A protein and the small-molecule ligand that binds it are described below.
Small molecule (SMILES): N[C@H](CC=O)C(=O)O

Sequence of chain 1.B:
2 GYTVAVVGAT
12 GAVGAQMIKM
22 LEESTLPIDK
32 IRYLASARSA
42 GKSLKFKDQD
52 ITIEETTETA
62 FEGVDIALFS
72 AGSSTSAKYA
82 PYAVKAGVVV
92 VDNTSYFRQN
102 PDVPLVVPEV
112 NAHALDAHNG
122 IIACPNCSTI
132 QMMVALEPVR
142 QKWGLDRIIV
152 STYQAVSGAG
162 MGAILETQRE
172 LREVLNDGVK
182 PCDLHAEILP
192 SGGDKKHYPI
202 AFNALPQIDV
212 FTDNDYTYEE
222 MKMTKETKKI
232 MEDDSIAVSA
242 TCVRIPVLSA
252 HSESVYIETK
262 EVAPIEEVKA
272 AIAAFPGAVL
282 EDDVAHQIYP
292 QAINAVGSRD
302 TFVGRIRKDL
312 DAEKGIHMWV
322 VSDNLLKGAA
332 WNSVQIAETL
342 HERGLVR

Binding-site contacts:
Ligand atom CG contacts residue GLU220 of chain 1.B at 4.5 Å.
Ligand atom CA contacts residue GLU220 of chain 1.B at 4.0 Å.
Ligand atom OXT contacts residue HIS252 of chain 1.B at 3.2 Å (h-bond).
Ligand atom CB contacts residue NAP1 of chain 1.G at 3.5 Å.
Ligand atom C contacts residue GLU220 of chain 1.B at 3.8 Å.
Ligand atom N contacts residue ASN127 of chain 1.B at 3.2 Å (h-bond).
Ligand atom OXT contacts residue GLU220 of chain 1.B at 4.0 Å.
Ligand atom OXT contacts residue ALA160 of chain 1.B at 4.4 Å.
Ligand atom CA contacts residue ASN127 of chain 1.B at 4.5 Å.
Ligand atom OXT contacts residue ILE209 of chain 1.B at 4.4 Å.
Ligand atom N contacts residue CYS128 of chain 1.B at 4.0 Å.
Ligand atom CA contacts residue GLY159 of chain 1.B at 3.4 Å.
Ligand atom O contacts residue GLY159 of chain 1.B at 3.9 Å.
Ligand atom CG contacts residue NAP1 of chain 1.G at 3.5 Å.
Ligand atom OXT contacts residue CYS128 of chain 1.B at 4.0 Å.
Ligand atom CG contacts residue ASN127 of chain 1.B at 3.7 Å.
Ligand atom C contacts residue HIS252 of chain 1.B at 4.3 Å.
Ligand atom OXT contacts residue GLN155 of chain 1.B at 3.2 Å (h-bond).
Ligand atom CG contacts residue CYS128 of chain 1.B at 1.6 Å (hydrophobic).
Ligand atom CB contacts residue HIS252 of chain 1.B at 4.2 Å.
Ligand atom OD2 contacts residue NAP1 of chain 1.G at 3.0 Å.
Ligand atom O contacts residue GLN155 of chain 1.B at 4.2 Å.
Ligand atom OD2 contacts residue CYS128 of chain 1.B at 2.6 Å (h-bond).
Ligand atom CB contacts residue GLY159 of chain 1.B at 3.5 Å.
Ligand atom OXT contacts residue GLY159 of chain 1.B at 3.5 Å.
Ligand atom C contacts residue CYS128 of chain 1.B at 4.3 Å (hydrophobic).
Ligand atom C contacts residue ALA160 of chain 1.B at 4.5 Å (hydrophobic).
Ligand atom CG contacts residue SER129 of chain 1.B at 4.3 Å.
Ligand atom O contacts residue ARG245 of chain 1.B at 2.9 Å (salt-bridge).
Ligand atom C contacts residue GLY159 of chain 1.B at 3.5 Å.
Ligand atom CA contacts residue CYS128 of chain 1.B at 3.7 Å (hydrophobic).
Ligand atom O contacts residue GLU220 of chain 1.B at 4.0 Å.
Ligand atom C contacts residue ILE209 of chain 1.B at 4.1 Å (hydrophobic).
Ligand atom OD2 contacts residue ASN127 of chain 1.B at 3.3 Å (h-bond).
Ligand atom C contacts residue GLN155 of chain 1.B at 3.9 Å.
Ligand atom CB contacts residue CYS128 of chain 1.B at 2.6 Å (hydrophobic).
Ligand atom N contacts residue GLU220 of chain 1.B at 3.1 Å (salt-bridge).
Ligand atom C contacts residue ARG245 of chain 1.B at 3.6 Å.
Ligand atom OXT contacts residue ARG245 of chain 1.B at 3.1 Å (salt-bridge).
Ligand atom O contacts residue ILE209 of chain 1.B at 3.2 Å.